Binding-site contacts:
Ligand atom C1 contacts residue ASN346 of chain 1.A at 1.4 Å.
Ligand atom O6 contacts residue GLU367 of chain 1.A at 3.7 Å.
Ligand atom N2 contacts residue ASN346 of chain 1.A at 2.7 Å (h-bond).
Ligand atom C7 contacts residue ASN346 of chain 1.A at 3.6 Å.
Ligand atom C8 contacts residue VAL368 of chain 1.A at 3.6 Å (hydrophobic).
Ligand atom C4 contacts residue ASN346 of chain 1.A at 4.2 Å.
Ligand atom O3 contacts residue VAL368 of chain 1.A at 4.3 Å.
Ligand atom C4 contacts residue VAL368 of chain 1.A at 4.2 Å (hydrophobic).
Ligand atom C6 contacts residue GLU367 of chain 1.A at 4.1 Å.
Ligand atom C5 contacts residue ASN346 of chain 1.A at 3.6 Å.
Ligand atom O7 contacts residue ASN346 of chain 1.A at 4.4 Å.
Ligand atom O6 contacts residue ILE345 of chain 1.A at 3.6 Å.
Ligand atom C8 contacts residue ASN346 of chain 1.A at 4.1 Å.
Ligand atom C2 contacts residue ASN346 of chain 1.A at 2.4 Å.
Ligand atom O5 contacts residue GLU367 of chain 1.A at 4.2 Å.
Ligand atom O5 contacts residue ASN346 of chain 1.A at 2.3 Å (h-bond).
Ligand atom C3 contacts residue ASN346 of chain 1.A at 3.7 Å.

The protein below binds the small molecule below.
Small molecule (SMILES): CC(=O)N[C@@H]1[C@@H](O)[C@H](O)[C@@H](CO)O[C@H]1O

Sequence of chain 1.A:
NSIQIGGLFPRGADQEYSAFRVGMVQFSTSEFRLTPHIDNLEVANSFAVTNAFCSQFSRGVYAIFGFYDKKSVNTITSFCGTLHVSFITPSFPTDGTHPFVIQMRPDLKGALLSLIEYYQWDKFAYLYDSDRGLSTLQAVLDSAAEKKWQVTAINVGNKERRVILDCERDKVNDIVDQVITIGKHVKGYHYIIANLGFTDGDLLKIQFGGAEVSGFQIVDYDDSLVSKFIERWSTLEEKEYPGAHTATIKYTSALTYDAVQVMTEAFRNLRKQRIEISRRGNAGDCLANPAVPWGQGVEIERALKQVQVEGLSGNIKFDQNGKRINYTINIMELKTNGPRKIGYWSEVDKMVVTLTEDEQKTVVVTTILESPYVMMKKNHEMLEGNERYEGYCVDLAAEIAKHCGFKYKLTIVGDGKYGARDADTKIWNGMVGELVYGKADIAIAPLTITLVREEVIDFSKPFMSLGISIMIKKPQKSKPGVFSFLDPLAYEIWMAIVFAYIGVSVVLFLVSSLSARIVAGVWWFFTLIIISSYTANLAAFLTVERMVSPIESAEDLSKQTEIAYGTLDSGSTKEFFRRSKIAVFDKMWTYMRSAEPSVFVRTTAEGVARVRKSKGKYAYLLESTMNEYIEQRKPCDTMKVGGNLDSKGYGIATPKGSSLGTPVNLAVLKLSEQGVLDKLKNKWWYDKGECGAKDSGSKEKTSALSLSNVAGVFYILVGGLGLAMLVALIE